Binding-site contacts:
Ligand atom C2 contacts residue GLN567 of chain 1.A at 4.4 Å.
Ligand atom C8 contacts residue ASN318 of chain 1.A at 3.6 Å.
Ligand atom C2 contacts residue ASN318 of chain 1.A at 2.5 Å.
Ligand atom O7 contacts residue SER517 of chain 1.A at 4.0 Å.
Ligand atom O6 contacts residue GLN567 of chain 1.A at 3.9 Å.
Ligand atom C7 contacts residue ASN318 of chain 1.A at 3.4 Å.
Ligand atom N2 contacts residue ASN318 of chain 1.A at 2.6 Å (h-bond).
Ligand atom C5 contacts residue ASN318 of chain 1.A at 3.7 Å.
Ligand atom C1 contacts residue ASN318 of chain 1.A at 1.4 Å.
Ligand atom O5 contacts residue ASN318 of chain 1.A at 2.4 Å (h-bond).
Ligand atom C3 contacts residue ASN318 of chain 1.A at 3.8 Å.
Ligand atom O6 contacts residue SER7 of chain 1.F at 3.5 Å (h-bond).
Ligand atom O7 contacts residue ASN318 of chain 1.A at 4.4 Å.
Ligand atom C4 contacts residue ASN318 of chain 1.A at 4.2 Å.

Sequence of chain 1.A:
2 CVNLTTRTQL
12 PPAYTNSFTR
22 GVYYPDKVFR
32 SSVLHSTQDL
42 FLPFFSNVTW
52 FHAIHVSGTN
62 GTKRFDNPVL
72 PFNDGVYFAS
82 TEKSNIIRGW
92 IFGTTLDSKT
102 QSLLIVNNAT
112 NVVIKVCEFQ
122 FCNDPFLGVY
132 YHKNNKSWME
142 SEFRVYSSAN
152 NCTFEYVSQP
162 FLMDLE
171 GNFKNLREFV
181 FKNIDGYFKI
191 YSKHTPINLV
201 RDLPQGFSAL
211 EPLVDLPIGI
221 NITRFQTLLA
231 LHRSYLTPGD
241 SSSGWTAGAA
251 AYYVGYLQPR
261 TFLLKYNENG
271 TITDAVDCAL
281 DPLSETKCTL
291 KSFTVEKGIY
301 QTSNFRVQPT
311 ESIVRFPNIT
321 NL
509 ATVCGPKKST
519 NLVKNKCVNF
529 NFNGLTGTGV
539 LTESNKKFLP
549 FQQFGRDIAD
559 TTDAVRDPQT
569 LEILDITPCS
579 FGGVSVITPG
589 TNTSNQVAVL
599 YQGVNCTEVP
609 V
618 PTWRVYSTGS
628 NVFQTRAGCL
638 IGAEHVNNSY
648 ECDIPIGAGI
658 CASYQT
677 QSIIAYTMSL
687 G

A protein and the small-molecule ligand that binds it are described below.
Small molecule (SMILES): CC(=O)N[C@@H]1[C@@H](O)[C@H](O)[C@@H](CO)O[C@H]1O

Sequence of chain 1.F:
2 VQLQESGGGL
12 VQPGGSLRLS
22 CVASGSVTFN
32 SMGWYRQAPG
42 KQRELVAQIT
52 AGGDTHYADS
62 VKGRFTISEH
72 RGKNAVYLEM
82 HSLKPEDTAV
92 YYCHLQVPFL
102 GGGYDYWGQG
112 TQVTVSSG